Sequence of chain 2.A:
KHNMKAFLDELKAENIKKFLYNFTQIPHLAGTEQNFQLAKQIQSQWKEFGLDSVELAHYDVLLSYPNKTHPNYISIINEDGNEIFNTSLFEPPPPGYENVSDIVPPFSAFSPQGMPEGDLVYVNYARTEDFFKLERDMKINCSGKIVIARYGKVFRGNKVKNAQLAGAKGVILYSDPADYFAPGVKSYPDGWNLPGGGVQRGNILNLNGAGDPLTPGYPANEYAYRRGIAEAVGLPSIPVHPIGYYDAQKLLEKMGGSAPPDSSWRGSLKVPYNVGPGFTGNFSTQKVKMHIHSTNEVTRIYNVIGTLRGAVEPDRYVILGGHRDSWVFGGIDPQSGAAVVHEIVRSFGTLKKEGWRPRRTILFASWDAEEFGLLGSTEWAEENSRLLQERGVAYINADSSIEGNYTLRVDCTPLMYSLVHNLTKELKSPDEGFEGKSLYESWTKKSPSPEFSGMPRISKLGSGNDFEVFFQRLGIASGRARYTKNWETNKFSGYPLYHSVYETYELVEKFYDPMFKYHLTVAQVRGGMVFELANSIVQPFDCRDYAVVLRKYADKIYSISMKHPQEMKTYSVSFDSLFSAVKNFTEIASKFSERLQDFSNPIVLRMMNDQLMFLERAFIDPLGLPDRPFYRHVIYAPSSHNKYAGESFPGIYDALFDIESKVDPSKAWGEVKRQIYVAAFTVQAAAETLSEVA

Sequence of chain 1.A:
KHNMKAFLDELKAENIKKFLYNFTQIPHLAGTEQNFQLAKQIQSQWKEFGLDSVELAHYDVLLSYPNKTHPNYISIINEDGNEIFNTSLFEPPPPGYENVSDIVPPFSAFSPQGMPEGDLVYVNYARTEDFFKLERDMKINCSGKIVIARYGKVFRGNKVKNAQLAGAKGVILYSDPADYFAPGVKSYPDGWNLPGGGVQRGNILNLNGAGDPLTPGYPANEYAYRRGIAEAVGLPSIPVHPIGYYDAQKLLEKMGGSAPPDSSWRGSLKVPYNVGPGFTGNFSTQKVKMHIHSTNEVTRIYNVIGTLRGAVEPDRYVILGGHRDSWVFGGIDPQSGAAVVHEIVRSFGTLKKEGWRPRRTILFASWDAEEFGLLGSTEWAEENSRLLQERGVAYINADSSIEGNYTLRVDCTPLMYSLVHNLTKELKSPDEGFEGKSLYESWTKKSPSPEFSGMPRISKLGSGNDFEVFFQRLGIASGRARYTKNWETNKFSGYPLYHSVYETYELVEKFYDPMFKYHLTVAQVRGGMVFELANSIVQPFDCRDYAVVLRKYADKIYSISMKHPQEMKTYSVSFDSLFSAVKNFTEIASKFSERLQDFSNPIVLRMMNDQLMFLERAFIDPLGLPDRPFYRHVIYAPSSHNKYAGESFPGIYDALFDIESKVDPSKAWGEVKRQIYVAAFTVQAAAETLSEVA

The small molecule below binds the protein below.
Small molecule (SMILES): CC(=O)N[C@H]1[C@H](O[C@H]2[C@H](O)[C@@H](NC(C)=O)CO[C@@H]2CO)O[C@H](CO)[C@@H](O[C@@H]2O[C@H](CO)[C@@H](O)[C@H](O[C@H]3O[C@H](CO)[C@@H](O)[C@H](O)[C@@H]3O)[C@@H]2O)[C@@H]1O

Binding-site contacts:
Ligand atom N2 contacts residue ASN597 of chain 2.A at 2.9 Å (h-bond).
Ligand atom O6 contacts residue GLU235 of chain 1.A at 3.2 Å.
Ligand atom C3 contacts residue ASN597 of chain 2.A at 3.7 Å.
Ligand atom C7 contacts residue ASN597 of chain 2.A at 3.8 Å.
Ligand atom C1 contacts residue GLU235 of chain 1.A at 3.6 Å.
Ligand atom C1 contacts residue SER593 of chain 2.A at 3.6 Å.
Ligand atom O4 contacts residue GLU235 of chain 1.A at 3.1 Å (salt-bridge).
Ligand atom O2 contacts residue HIS71 of chain 1.A at 3.0 Å (h-bond).
Ligand atom C1 contacts residue GLN699 of chain 2.A at 3.9 Å.
Ligand atom N2 contacts residue SER593 of chain 2.A at 2.9 Å (h-bond).
Ligand atom O4 contacts residue GLU235 of chain 1.A at 3.8 Å.
Ligand atom C3 contacts residue ARG313 of chain 1.A at 3.8 Å.
Ligand atom C5 contacts residue ASN597 of chain 2.A at 3.6 Å.
Ligand atom C3 contacts residue ARG313 of chain 1.A at 3.7 Å.
Ligand atom C2 contacts residue SER593 of chain 2.A at 3.7 Å.
Ligand atom C4 contacts residue ARG313 of chain 1.A at 3.5 Å.
Ligand atom C8 contacts residue SER590 of chain 2.A at 3.5 Å.
Ligand atom C2 contacts residue GLN699 of chain 2.A at 3.7 Å.
Ligand atom O3 contacts residue GLU235 of chain 1.A at 3.8 Å.
Ligand atom N2 contacts residue GLN699 of chain 2.A at 3.5 Å (h-bond).
Ligand atom C1 contacts residue ARG313 of chain 1.A at 4.0 Å.
Ligand atom O4 contacts residue ARG313 of chain 1.A at 3.9 Å.
Ligand atom O5 contacts residue ASN597 of chain 2.A at 2.2 Å (h-bond).
Ligand atom O5 contacts residue HIS71 of chain 1.A at 3.5 Å.
Ligand atom C6 contacts residue GLU235 of chain 1.A at 3.8 Å.
Ligand atom C7 contacts residue GLN699 of chain 2.A at 3.4 Å.
Ligand atom C8 contacts residue TYR236 of chain 1.A at 3.7 Å (hydrophobic).
Ligand atom C2 contacts residue GLU235 of chain 1.A at 2.9 Å.
Ligand atom O3 contacts residue ARG313 of chain 1.A at 3.0 Å (salt-bridge).
Ligand atom C8 contacts residue ALA594 of chain 2.A at 3.8 Å (hydrophobic).
Ligand atom C2 contacts residue ASN597 of chain 2.A at 2.4 Å.
Ligand atom C5 contacts residue GLU235 of chain 1.A at 4.0 Å.
Ligand atom C2 contacts residue ARG313 of chain 1.A at 3.8 Å.
Ligand atom C7 contacts residue SER593 of chain 2.A at 3.9 Å.
Ligand atom O2 contacts residue GLU235 of chain 1.A at 2.0 Å (salt-bridge).
Ligand atom C6 contacts residue HIS71 of chain 1.A at 3.9 Å.
Ligand atom O7 contacts residue GLN699 of chain 2.A at 3.3 Å.
Ligand atom C8 contacts residue SER593 of chain 2.A at 4.0 Å.
Ligand atom O2 contacts residue ARG313 of chain 1.A at 3.4 Å (salt-bridge).
Ligand atom C1 contacts residue ASN597 of chain 2.A at 1.4 Å.